Sequence of chain 1.A:
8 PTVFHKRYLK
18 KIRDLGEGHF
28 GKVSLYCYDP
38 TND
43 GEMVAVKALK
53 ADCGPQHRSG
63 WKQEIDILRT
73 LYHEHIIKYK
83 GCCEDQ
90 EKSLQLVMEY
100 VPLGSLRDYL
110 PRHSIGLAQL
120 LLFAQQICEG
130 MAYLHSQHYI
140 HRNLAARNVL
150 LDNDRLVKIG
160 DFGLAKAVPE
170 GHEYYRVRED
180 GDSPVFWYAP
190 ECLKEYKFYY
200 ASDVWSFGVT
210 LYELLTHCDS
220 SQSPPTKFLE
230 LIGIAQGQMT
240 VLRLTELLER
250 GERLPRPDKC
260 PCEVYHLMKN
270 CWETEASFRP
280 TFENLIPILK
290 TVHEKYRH

This small molecule binds to this protein.
Small molecule (SMILES): O=C(Nc1nnc(Sc2ccnc3cc(Cl)ccc23)s1)c1cccs1

Binding-site contacts:
Ligand atom C14 contacts residue GLY162 of chain 1.A at 3.7 Å.
Ligand atom C11 contacts residue MET97 of chain 1.A at 3.2 Å (hydrophobic).
Ligand atom N3 contacts residue ASP160 of chain 1.A at 3.6 Å.
Ligand atom C7 contacts residue ILE79 of chain 1.A at 3.8 Å (hydrophobic).
Ligand atom N1 contacts residue VAL100 of chain 1.A at 3.0 Å (h-bond).
Ligand atom C11 contacts residue ASP160 of chain 1.A at 3.6 Å.
Ligand atom C2 contacts residue VAL100 of chain 1.A at 3.7 Å (hydrophobic).
Ligand atom C16 contacts residue GLY162 of chain 1.A at 3.5 Å.
Ligand atom N4 contacts residue MET97 of chain 1.A at 3.5 Å.
Ligand atom C6 contacts residue VAL100 of chain 1.A at 3.8 Å (hydrophobic).
Ligand atom C14 contacts residue TYR81 of chain 1.A at 3.1 Å (hydrophobic).
Ligand atom O1 contacts residue LYS49 of chain 1.A at 2.7 Å (salt-bridge).
Ligand atom C13 contacts residue TYR81 of chain 1.A at 3.8 Å (hydrophobic).
Ligand atom C5 contacts residue GLY23 of chain 1.A at 3.8 Å.
Ligand atom N3 contacts residue MET97 of chain 1.A at 3.5 Å.
Ligand atom N3 contacts residue ILE79 of chain 1.A at 3.7 Å.
Ligand atom C8 contacts residue ILE79 of chain 1.A at 3.6 Å (hydrophobic).
Ligand atom C13 contacts residue LEU95 of chain 1.A at 3.5 Å (hydrophobic).
Ligand atom S3 contacts residue LEU95 of chain 1.A at 3.6 Å.
Ligand atom N4 contacts residue ASP160 of chain 1.A at 3.5 Å.
Ligand atom C15 contacts residue PHE161 of chain 1.A at 3.6 Å (hydrophobic).
Ligand atom C15 contacts residue LEU95 of chain 1.A at 3.7 Å (hydrophobic).
Ligand atom C8 contacts residue LEU149 of chain 1.A at 3.8 Å (hydrophobic).
Ligand atom N4 contacts residue TYR81 of chain 1.A at 2.8 Å (h-bond).
Ligand atom C10 contacts residue PHE27 of chain 1.A at 3.7 Å (hydrophobic).
Ligand atom CL1 contacts residue PRO101 of chain 1.A at 3.8 Å.
Ligand atom C12 contacts residue TYR81 of chain 1.A at 3.7 Å (hydrophobic).
Ligand atom C7 contacts residue VAL100 of chain 1.A at 3.6 Å (hydrophobic).
Ligand atom C16 contacts residue LEU95 of chain 1.A at 3.7 Å (hydrophobic).
Ligand atom N3 contacts residue LEU149 of chain 1.A at 3.7 Å.
Ligand atom C14 contacts residue LEU95 of chain 1.A at 3.6 Å (hydrophobic).
Ligand atom S1 contacts residue PHE27 of chain 1.A at 3.5 Å.
Ligand atom C7 contacts residue GLU98 of chain 1.A at 3.2 Å.
Ligand atom N2 contacts residue TYR81 of chain 1.A at 3.2 Å (h-bond).
Ligand atom N2 contacts residue MET97 of chain 1.A at 3.0 Å.
Ligand atom N2 contacts residue ASP160 of chain 1.A at 2.9 Å (salt-bridge).
Ligand atom C14 contacts residue PHE161 of chain 1.A at 3.7 Å (hydrophobic).
Ligand atom C15 contacts residue GLY162 of chain 1.A at 3.5 Å.
Ligand atom C11 contacts residue TYR81 of chain 1.A at 3.4 Å (hydrophobic).
Ligand atom C1 contacts residue VAL100 of chain 1.A at 3.0 Å (hydrophobic).